The protein below binds the small molecule below.
Small molecule (SMILES): COCCCC[C@@](O)(c1ccccc1-c1ccccc1)[C@@H]1CCCN(C(=O)[C@H]2C[C@@H](N)[C@@H](O)C2)C1

Sequence of chain 1.A:
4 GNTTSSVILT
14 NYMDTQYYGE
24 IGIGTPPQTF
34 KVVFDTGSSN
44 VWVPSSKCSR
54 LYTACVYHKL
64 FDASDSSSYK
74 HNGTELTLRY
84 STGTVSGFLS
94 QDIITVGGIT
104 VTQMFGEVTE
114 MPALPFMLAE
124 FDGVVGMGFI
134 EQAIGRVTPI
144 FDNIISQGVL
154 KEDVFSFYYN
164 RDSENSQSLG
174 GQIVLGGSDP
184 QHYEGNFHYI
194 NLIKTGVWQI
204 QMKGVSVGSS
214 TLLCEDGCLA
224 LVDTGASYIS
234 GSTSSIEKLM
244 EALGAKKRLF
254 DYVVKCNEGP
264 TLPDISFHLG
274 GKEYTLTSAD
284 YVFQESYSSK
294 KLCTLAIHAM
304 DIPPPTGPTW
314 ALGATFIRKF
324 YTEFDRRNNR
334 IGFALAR

Binding-site contacts:
Ligand atom C33 contacts residue GLY228 of chain 1.A at 3.6 Å.
Ligand atom C32 contacts residue ASP226 of chain 1.A at 3.5 Å.
Ligand atom C24 contacts residue THR18 of chain 1.A at 3.6 Å.
Ligand atom C25 contacts residue GLY228 of chain 1.A at 3.9 Å.
Ligand atom C23 contacts residue SER230 of chain 1.A at 3.9 Å.
Ligand atom O8 contacts residue MET303 of chain 1.A at 3.6 Å (h-bond).
Ligand atom C31 contacts residue ASP226 of chain 1.A at 3.3 Å.
Ligand atom C22 contacts residue PRO118 of chain 1.A at 3.4 Å (hydrophobic).
Ligand atom C28 contacts residue TYR20 of chain 1.A at 3.6 Å (hydrophobic).
Ligand atom C26 contacts residue GLY228 of chain 1.A at 3.3 Å.
Ligand atom C5 contacts residue THR85 of chain 1.A at 3.8 Å.
Ligand atom C30 contacts residue GLY228 of chain 1.A at 3.7 Å.
Ligand atom C31 contacts residue ALA229 of chain 1.A at 3.8 Å (hydrophobic).
Ligand atom O34 contacts residue ASP38 of chain 1.A at 2.5 Å (salt-bridge).
Ligand atom C3 contacts residue THR85 of chain 1.A at 3.8 Å.
Ligand atom N35 contacts residue GLY40 of chain 1.A at 3.7 Å.
Ligand atom C14 contacts residue SER84 of chain 1.A at 3.6 Å.
Ligand atom C30 contacts residue ASP38 of chain 1.A at 3.0 Å.
Ligand atom C28 contacts residue THR227 of chain 1.A at 3.4 Å.
Ligand atom C23 contacts residue GLY228 of chain 1.A at 3.3 Å.
Ligand atom C31 contacts residue GLY228 of chain 1.A at 3.5 Å.
Ligand atom O16 contacts residue SER230 of chain 1.A at 2.8 Å (h-bond).
Ligand atom C25 contacts residue THR18 of chain 1.A at 3.7 Å.
Ligand atom C26 contacts residue GLN19 of chain 1.A at 3.8 Å.
Ligand atom N35 contacts residue ASP226 of chain 1.A at 2.7 Å (salt-bridge).
Ligand atom O8 contacts residue SER84 of chain 1.A at 3.0 Å (h-bond).
Ligand atom N35 contacts residue ASP38 of chain 1.A at 2.8 Å (salt-bridge).
Ligand atom O27 contacts residue GLN19 of chain 1.A at 3.6 Å.
Ligand atom C20 contacts residue GLN19 of chain 1.A at 3.5 Å.
Ligand atom C26 contacts residue THR18 of chain 1.A at 3.3 Å.
Ligand atom C31 contacts residue ASP38 of chain 1.A at 3.4 Å.
Ligand atom O27 contacts residue TYR20 of chain 1.A at 3.1 Å (h-bond).
Ligand atom O27 contacts residue THR18 of chain 1.A at 3.8 Å.
Ligand atom C24 contacts residue GLN19 of chain 1.A at 3.7 Å.
Ligand atom C21 contacts residue PHE124 of chain 1.A at 3.7 Å (hydrophobic).
Ligand atom C25 contacts residue GLN19 of chain 1.A at 3.8 Å.
Ligand atom C2 contacts residue PHE124 of chain 1.A at 3.5 Å (hydrophobic).
Ligand atom C26 contacts residue SER230 of chain 1.A at 3.9 Å.
Ligand atom C29 contacts residue GLY228 of chain 1.A at 3.7 Å.
Ligand atom O34 contacts residue TYR83 of chain 1.A at 3.6 Å.